The small molecule below binds the protein below.
Small molecule (SMILES): CC(=O)N[C@H]1[C@H](O[C@H]2[C@H](O)[C@@H](NC(C)=O)CO[C@@H]2CO)O[C@H](CO)[C@@H](O)[C@@H]1O

Sequence of chain 1.I:
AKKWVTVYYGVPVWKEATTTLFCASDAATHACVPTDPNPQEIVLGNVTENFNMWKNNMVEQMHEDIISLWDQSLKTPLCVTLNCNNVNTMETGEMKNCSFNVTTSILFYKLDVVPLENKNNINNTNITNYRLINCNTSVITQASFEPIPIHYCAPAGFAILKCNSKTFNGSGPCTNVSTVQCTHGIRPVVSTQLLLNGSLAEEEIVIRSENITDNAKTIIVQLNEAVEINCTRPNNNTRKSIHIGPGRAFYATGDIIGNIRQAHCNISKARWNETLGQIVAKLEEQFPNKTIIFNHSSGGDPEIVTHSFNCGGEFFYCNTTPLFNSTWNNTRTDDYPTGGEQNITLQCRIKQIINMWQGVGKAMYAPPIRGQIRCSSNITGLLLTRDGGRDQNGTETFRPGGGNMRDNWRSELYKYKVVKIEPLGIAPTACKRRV

Binding-site contacts:
Ligand atom C3 contacts residue GLU309 of chain 1.I at 3.4 Å.
Ligand atom O6 contacts residue ASN311 of chain 1.I at 4.3 Å.
Ligand atom O7 contacts residue ASN424 of chain 1.I at 4.0 Å.
Ligand atom C4 contacts residue ASN311 of chain 1.I at 4.2 Å.
Ligand atom C2 contacts residue NAG1 of chain 1.RA at 3.5 Å.
Ligand atom O7 contacts residue ASN311 of chain 1.I at 3.6 Å.
Ligand atom C7 contacts residue ASN424 of chain 1.I at 4.4 Å.
Ligand atom C2 contacts residue ASN311 of chain 1.I at 2.4 Å.
Ligand atom O7 contacts residue NAG1 of chain 1.RA at 3.0 Å (h-bond).
Ligand atom C5 contacts residue ASN311 of chain 1.I at 3.7 Å.
Ligand atom C1 contacts residue GLU309 of chain 1.I at 4.1 Å.
Ligand atom C8 contacts residue SER349 of chain 1.I at 3.4 Å.
Ligand atom O3 contacts residue GLU309 of chain 1.I at 4.2 Å.
Ligand atom C1 contacts residue NAG1 of chain 1.RA at 3.9 Å.
Ligand atom C2 contacts residue GLU309 of chain 1.I at 4.2 Å.
Ligand atom O4 contacts residue GLU309 of chain 1.I at 3.8 Å.
Ligand atom C8 contacts residue ASN347 of chain 1.I at 4.0 Å.
Ligand atom C7 contacts residue NAG1 of chain 1.RA at 4.0 Å.
Ligand atom O5 contacts residue NAG1 of chain 1.RA at 3.9 Å.
Ligand atom C7 contacts residue ASN311 of chain 1.I at 3.4 Å.
Ligand atom C3 contacts residue ASN311 of chain 1.I at 3.8 Å.
Ligand atom O6 contacts residue ARG455 of chain 1.I at 4.4 Å.
Ligand atom O5 contacts residue NAG2 of chain 1.RA at 4.4 Å.
Ligand atom C4 contacts residue GLU309 of chain 1.I at 3.9 Å.
Ligand atom O5 contacts residue ASN311 of chain 1.I at 2.4 Å (h-bond).
Ligand atom C8 contacts residue ILE348 of chain 1.I at 3.8 Å (hydrophobic).
Ligand atom N2 contacts residue NAG1 of chain 1.RA at 4.2 Å.
Ligand atom C8 contacts residue ASN311 of chain 1.I at 4.5 Å.
Ligand atom N2 contacts residue ASN311 of chain 1.I at 2.8 Å (h-bond).
Ligand atom O6 contacts residue NAG2 of chain 1.RA at 4.3 Å.
Ligand atom C1 contacts residue ASN311 of chain 1.I at 1.4 Å.
Ligand atom C8 contacts residue ASN424 of chain 1.I at 3.8 Å.
Ligand atom C6 contacts residue NAG2 of chain 1.RA at 4.5 Å.
Ligand atom N2 contacts residue GLU309 of chain 1.I at 4.5 Å.
Ligand atom C5 contacts residue GLU309 of chain 1.I at 3.9 Å.